A small-molecule ligand and the protein it binds are described below.
Small molecule (SMILES): N[C@H](Cc1c[nH]c2ccc(O)cc12)C(=O)O

Binding-site contacts:
Ligand atom CG contacts residue GLN64 of chain 1.A at 3.9 Å.
Ligand atom N contacts residue GLY28 of chain 1.A at 2.8 Å (h-bond).
Ligand atom OX contacts residue PRO167 of chain 1.A at 4.0 Å.
Ligand atom N contacts residue ASP29 of chain 1.A at 4.2 Å.
Ligand atom CD2 contacts residue GLY28 of chain 1.A at 4.2 Å.
Ligand atom C contacts residue GLN172 of chain 1.A at 3.5 Å.
Ligand atom CD1 contacts residue ASP157 of chain 1.A at 3.8 Å.
Ligand atom CZ3 contacts residue GLN154 of chain 1.A at 3.9 Å.
Ligand atom OX contacts residue GLY28 of chain 1.A at 3.4 Å (h-bond).
Ligand atom CE2 contacts residue GLN154 of chain 1.A at 2.4 Å.
Ligand atom OXT contacts residue ARG30 of chain 1.A at 3.9 Å.
Ligand atom O contacts residue GLN172 of chain 1.A at 3.0 Å (h-bond).
Ligand atom CD1 contacts residue GLN154 of chain 1.A at 2.7 Å.
Ligand atom OX contacts residue THR27 of chain 1.A at 3.3 Å.
Ligand atom CE3 contacts residue GLY28 of chain 1.A at 3.5 Å.
Ligand atom CH2 contacts residue LEU26 of chain 1.A at 3.5 Å (hydrophobic).
Ligand atom CB contacts residue GLN64 of chain 1.A at 3.2 Å.
Ligand atom CH2 contacts residue GLN154 of chain 1.A at 3.5 Å.
Ligand atom OXT contacts residue GLN64 of chain 1.A at 3.5 Å (h-bond).
Ligand atom CG contacts residue GLN154 of chain 1.A at 3.4 Å.
Ligand atom OXT contacts residue GLN172 of chain 1.A at 4.0 Å.
Ligand atom CA contacts residue GLY28 of chain 1.A at 3.8 Å.
Ligand atom CB contacts residue GLY28 of chain 1.A at 4.2 Å.
Ligand atom CH2 contacts residue VAL166 of chain 1.A at 3.9 Å (hydrophobic).
Ligand atom NE1 contacts residue ASP157 of chain 1.A at 3.5 Å (salt-bridge).
Ligand atom CA contacts residue GLN172 of chain 1.A at 4.0 Å.
Ligand atom CB contacts residue ALA61 of chain 1.A at 4.2 Å (hydrophobic).
Ligand atom CA contacts residue GLN64 of chain 1.A at 4.1 Å.
Ligand atom CZ2 contacts residue LEU26 of chain 1.A at 4.1 Å (hydrophobic).
Ligand atom CZ2 contacts residue GLN154 of chain 1.A at 2.9 Å.
Ligand atom NE1 contacts residue GLN154 of chain 1.A at 2.3 Å.
Ligand atom N contacts residue GLN172 of chain 1.A at 4.0 Å.
Ligand atom CH2 contacts residue THR27 of chain 1.A at 3.9 Å.
Ligand atom CD1 contacts residue GLN64 of chain 1.A at 3.8 Å.
Ligand atom CE3 contacts residue GLN154 of chain 1.A at 3.6 Å.
Ligand atom CZ3 contacts residue THR27 of chain 1.A at 3.7 Å.
Ligand atom OX contacts residue LEU26 of chain 1.A at 3.8 Å.
Ligand atom CZ3 contacts residue LEU26 of chain 1.A at 4.0 Å (hydrophobic).
Ligand atom CZ3 contacts residue GLY28 of chain 1.A at 3.5 Å.
Ligand atom CD2 contacts residue GLN154 of chain 1.A at 3.0 Å.

Sequence of chain 1.A:
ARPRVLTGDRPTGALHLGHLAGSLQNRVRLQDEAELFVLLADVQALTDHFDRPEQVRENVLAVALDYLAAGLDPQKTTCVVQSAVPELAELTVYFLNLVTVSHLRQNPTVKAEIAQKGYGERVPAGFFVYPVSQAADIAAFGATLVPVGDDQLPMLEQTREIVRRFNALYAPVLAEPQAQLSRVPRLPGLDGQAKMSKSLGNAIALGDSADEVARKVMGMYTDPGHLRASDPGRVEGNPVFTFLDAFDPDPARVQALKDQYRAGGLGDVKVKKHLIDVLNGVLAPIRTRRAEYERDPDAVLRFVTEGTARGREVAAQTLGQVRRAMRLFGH